Binding-site contacts:
Ligand atom C7 contacts residue GSH1 of chain 1.C at 3.2 Å.
Ligand atom O1 contacts residue GLY13 of chain 1.A at 3.9 Å.
Ligand atom C3 contacts residue TYR8 of chain 1.A at 3.8 Å (hydrophobic).
Ligand atom CL2 contacts residue TYR8 of chain 1.A at 3.4 Å.
Ligand atom C4 contacts residue GLY13 of chain 1.A at 4.0 Å.
Ligand atom O contacts residue MET207 of chain 1.A at 4.2 Å.
Ligand atom C12 contacts residue MET207 of chain 1.A at 3.8 Å (hydrophobic).
Ligand atom C5 contacts residue GLY13 of chain 1.A at 4.1 Å.
Ligand atom OXT contacts residue MET207 of chain 1.A at 3.9 Å.
Ligand atom CL1 contacts residue PHE9 of chain 1.A at 3.0 Å.
Ligand atom C6 contacts residue LEU106 of chain 1.A at 3.3 Å (hydrophobic).
Ligand atom C5 contacts residue LEU106 of chain 1.A at 3.4 Å (hydrophobic).
Ligand atom O1 contacts residue LYS14 of chain 1.A at 3.4 Å.
Ligand atom C13 contacts residue GLY13 of chain 1.A at 4.1 Å.
Ligand atom C9 contacts residue PHE221 of chain 1.A at 3.7 Å (hydrophobic).
Ligand atom C2 contacts residue PHE221 of chain 1.A at 3.9 Å (hydrophobic).
Ligand atom O1 contacts residue GSH1 of chain 1.C at 3.0 Å (h-bond).
Ligand atom C7 contacts residue TYR8 of chain 1.A at 3.4 Å (hydrophobic).
Ligand atom CL1 contacts residue ALA215 of chain 1.A at 3.5 Å.
Ligand atom C9 contacts residue GSH1 of chain 1.C at 4.2 Å.
Ligand atom C3 contacts residue GLY13 of chain 1.A at 4.1 Å.
Ligand atom C10 contacts residue PHE221 of chain 1.A at 4.1 Å (hydrophobic).
Ligand atom C11 contacts residue GSH1 of chain 1.C at 1.8 Å.
Ligand atom C4 contacts residue TYR8 of chain 1.A at 3.8 Å (hydrophobic).
Ligand atom C8 contacts residue GSH1 of chain 1.C at 2.8 Å.
Ligand atom C4 contacts residue PHE221 of chain 1.A at 4.2 Å (hydrophobic).
Ligand atom C3 contacts residue PHE221 of chain 1.A at 3.7 Å (hydrophobic).
Ligand atom C12 contacts residue PRO109 of chain 1.A at 4.0 Å (hydrophobic).
Ligand atom CL1 contacts residue ALA11 of chain 1.A at 4.2 Å.
Ligand atom CL1 contacts residue MET207 of chain 1.A at 3.5 Å.
Ligand atom CL2 contacts residue PHE9 of chain 1.A at 4.1 Å.
Ligand atom O1 contacts residue TYR8 of chain 1.A at 2.9 Å (h-bond).
Ligand atom O1 contacts residue LEU106 of chain 1.A at 4.2 Å.
Ligand atom C13 contacts residue MET207 of chain 1.A at 3.8 Å (hydrophobic).
Ligand atom O contacts residue ARG12 of chain 1.A at 3.6 Å.
Ligand atom CL2 contacts residue PHE219 of chain 1.A at 3.6 Å.
Ligand atom C12 contacts residue LEU106 of chain 1.A at 4.0 Å (hydrophobic).
Ligand atom O2 contacts residue MET207 of chain 1.A at 3.9 Å.
Ligand atom CL2 contacts residue PHE221 of chain 1.A at 3.9 Å.
Ligand atom O contacts residue GLY13 of chain 1.A at 3.1 Å (h-bond).

Sequence of chain 1.A:
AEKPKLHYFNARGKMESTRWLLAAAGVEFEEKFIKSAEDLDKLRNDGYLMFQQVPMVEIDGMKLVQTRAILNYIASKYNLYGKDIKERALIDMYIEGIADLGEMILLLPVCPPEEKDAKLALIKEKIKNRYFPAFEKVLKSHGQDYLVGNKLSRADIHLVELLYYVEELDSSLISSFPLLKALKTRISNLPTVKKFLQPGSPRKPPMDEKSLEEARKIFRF

The small molecule below binds the protein below.
Small molecule (SMILES): C=C(CC)C(=O)c1ccc(OCC(=O)O)c(Cl)c1Cl